Sequence of chain 2.S:
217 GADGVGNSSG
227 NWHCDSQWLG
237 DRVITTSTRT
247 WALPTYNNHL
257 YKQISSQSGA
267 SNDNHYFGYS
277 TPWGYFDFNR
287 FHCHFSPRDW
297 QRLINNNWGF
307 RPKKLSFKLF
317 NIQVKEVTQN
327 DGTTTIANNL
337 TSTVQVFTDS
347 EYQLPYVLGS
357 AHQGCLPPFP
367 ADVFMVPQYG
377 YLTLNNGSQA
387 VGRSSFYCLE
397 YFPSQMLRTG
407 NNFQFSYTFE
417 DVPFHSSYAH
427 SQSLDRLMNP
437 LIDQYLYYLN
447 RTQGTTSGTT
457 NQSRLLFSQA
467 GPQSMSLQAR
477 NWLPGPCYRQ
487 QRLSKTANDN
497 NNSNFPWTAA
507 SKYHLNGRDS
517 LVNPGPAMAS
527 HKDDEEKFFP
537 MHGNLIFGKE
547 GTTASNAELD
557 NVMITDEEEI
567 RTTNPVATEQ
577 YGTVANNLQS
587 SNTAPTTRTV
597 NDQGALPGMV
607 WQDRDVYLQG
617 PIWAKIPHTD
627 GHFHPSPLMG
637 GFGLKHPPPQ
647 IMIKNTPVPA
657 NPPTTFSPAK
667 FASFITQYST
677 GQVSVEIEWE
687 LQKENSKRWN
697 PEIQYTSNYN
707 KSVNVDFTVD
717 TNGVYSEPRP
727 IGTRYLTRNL

Binding-site contacts:
Ligand atom C1' contacts residue HIS630 of chain 2.S at 4.0 Å.
Ligand atom C6 contacts residue PRO631 of chain 2.S at 4.0 Å (hydrophobic).
Ligand atom N9 contacts residue HIS630 of chain 2.S at 4.2 Å.
Ligand atom C8 contacts residue PRO419 of chain 2.S at 4.3 Å (hydrophobic).
Ligand atom C8 contacts residue HIS630 of chain 2.S at 3.4 Å.
Ligand atom N6 contacts residue SER632 of chain 2.S at 3.9 Å.
Ligand atom N7 contacts residue ASP609 of chain 2.S at 4.5 Å.
Ligand atom C2 contacts residue PRO419 of chain 2.S at 4.4 Å (hydrophobic).
Ligand atom C6 contacts residue GLY639 of chain 2.S at 3.7 Å.
Ligand atom C2 contacts residue GLY639 of chain 2.S at 3.7 Å.
Ligand atom N1 contacts residue VAL418 of chain 2.S at 3.8 Å.
Ligand atom N6 contacts residue VAL418 of chain 2.S at 3.6 Å.
Ligand atom C6 contacts residue VAL418 of chain 2.S at 3.8 Å (hydrophobic).
Ligand atom N3 contacts residue PRO419 of chain 2.S at 4.3 Å.
Ligand atom C2' contacts residue PRO419 of chain 2.S at 4.0 Å (hydrophobic).
Ligand atom C4 contacts residue PRO419 of chain 2.S at 4.2 Å (hydrophobic).
Ligand atom C5 contacts residue PRO419 of chain 2.S at 4.2 Å (hydrophobic).
Ligand atom O5' contacts residue PHE629 of chain 2.S at 4.2 Å.
Ligand atom N6 contacts residue PRO633 of chain 2.S at 4.1 Å.
Ligand atom C5 contacts residue SER632 of chain 2.S at 4.3 Å.
Ligand atom N7 contacts residue SER632 of chain 2.S at 3.8 Å.
Ligand atom N6 contacts residue GLY639 of chain 2.S at 2.8 Å (h-bond).
Ligand atom O2P contacts residue PRO631 of chain 2.S at 3.8 Å.
Ligand atom N1 contacts residue ILE622 of chain 2.S at 4.4 Å.
Ligand atom N7 contacts residue PRO419 of chain 2.S at 4.4 Å.
Ligand atom C6 contacts residue SER632 of chain 2.S at 4.3 Å.
Ligand atom O5' contacts residue PRO631 of chain 2.S at 4.1 Å.
Ligand atom N7 contacts residue HIS630 of chain 2.S at 4.1 Å.
Ligand atom C6 contacts residue PRO419 of chain 2.S at 4.4 Å (hydrophobic).
Ligand atom C5 contacts residue PRO631 of chain 2.S at 4.4 Å (hydrophobic).
Ligand atom N1 contacts residue PRO631 of chain 2.S at 4.2 Å.
Ligand atom O4' contacts residue HIS630 of chain 2.S at 4.4 Å.
Ligand atom N6 contacts residue PRO631 of chain 2.S at 3.9 Å.
Ligand atom O4' contacts residue PRO631 of chain 2.S at 3.8 Å.
Ligand atom O2P contacts residue PHE629 of chain 2.S at 4.0 Å.
Ligand atom N6 contacts residue GLY637 of chain 2.S at 4.1 Å.
Ligand atom O2P contacts residue HIS628 of chain 2.S at 4.3 Å.
Ligand atom N9 contacts residue PRO419 of chain 2.S at 4.2 Å.
Ligand atom N6 contacts residue PHE638 of chain 2.S at 3.8 Å.
Ligand atom N1 contacts residue GLY639 of chain 2.S at 2.9 Å (h-bond).

A protein and the small-molecule ligand that binds it are described below.
Small molecule (SMILES): Nc1ncnc2c1ncn2[C@H]1C[C@H](O)[C@@H](COP(=O)(O)O)O1